A small-molecule ligand and the protein it binds are described below.
Small molecule (SMILES): COc1ccc(N(C(=O)Nc2ccccc2Cl)c2ccnc(N[C@@H](C)C(C)(C)O)n2)cc1

Binding-site contacts:
Ligand atom N35 contacts residue MET105 of chain 1.A at 3.0 Å (h-bond).
Ligand atom C34 contacts residue MET105 of chain 1.A at 3.8 Å (hydrophobic).
Ligand atom O18 contacts residue VAL34 of chain 1.A at 3.7 Å.
Ligand atom C8 contacts residue ALA47 of chain 1.A at 3.5 Å (hydrophobic).
Ligand atom C37 contacts residue ALA47 of chain 1.A at 3.7 Å (hydrophobic).
Ligand atom O13 contacts residue LEU100 of chain 1.A at 3.3 Å.
Ligand atom C7 contacts residue THR102 of chain 1.A at 3.9 Å.
Ligand atom C47 contacts residue ALA107 of chain 1.A at 3.3 Å (hydrophobic).
Ligand atom O18 contacts residue TYR31 of chain 1.A at 3.7 Å.
Ligand atom C23 contacts residue TYR31 of chain 1.A at 3.0 Å (hydrophobic).
Ligand atom CL28 contacts residue GLY27 of chain 1.A at 3.8 Å.
Ligand atom C24 contacts residue TYR31 of chain 1.A at 3.9 Å (hydrophobic).
Ligand atom C47 contacts residue MET105 of chain 1.A at 3.6 Å (hydrophobic).
Ligand atom C4 contacts residue THR102 of chain 1.A at 3.6 Å.
Ligand atom C5 contacts residue ALA47 of chain 1.A at 3.6 Å (hydrophobic).
Ligand atom C32 contacts residue ALA47 of chain 1.A at 3.7 Å (hydrophobic).
Ligand atom C8 contacts residue LEU100 of chain 1.A at 3.8 Å (hydrophobic).
Ligand atom C14 contacts residue THR102 of chain 1.A at 3.7 Å.
Ligand atom O13 contacts residue THR102 of chain 1.A at 3.9 Å.
Ligand atom C37 contacts residue HIS103 of chain 1.A at 3.3 Å.
Ligand atom C47 contacts residue ASP108 of chain 1.A at 3.7 Å.
Ligand atom C14 contacts residue LEU100 of chain 1.A at 3.8 Å (hydrophobic).
Ligand atom C25 contacts residue TYR31 of chain 1.A at 3.8 Å (hydrophobic).
Ligand atom C8 contacts residue LYS49 of chain 1.A at 3.7 Å.
Ligand atom C1 contacts residue VAL34 of chain 1.A at 3.8 Å (hydrophobic).
Ligand atom C26 contacts residue TYR31 of chain 1.A at 2.8 Å (hydrophobic).
Ligand atom C43 contacts residue MET105 of chain 1.A at 3.8 Å (hydrophobic).
Ligand atom N38 contacts residue MET105 of chain 1.A at 3.2 Å (h-bond).
Ligand atom C32 contacts residue LEU163 of chain 1.A at 3.8 Å (hydrophobic).
Ligand atom C20 contacts residue TYR31 of chain 1.A at 3.5 Å (hydrophobic).
Ligand atom C22 contacts residue TYR31 of chain 1.A at 3.2 Å (hydrophobic).
Ligand atom C8 contacts residue THR102 of chain 1.A at 3.7 Å.
Ligand atom CL28 contacts residue VAL34 of chain 1.A at 3.7 Å.
Ligand atom C14 contacts residue LEU71 of chain 1.A at 3.7 Å (hydrophobic).
Ligand atom CL28 contacts residue VAL26 of chain 1.A at 3.4 Å.
Ligand atom O13 contacts residue VAL101 of chain 1.A at 3.7 Å.
Ligand atom C32 contacts residue THR102 of chain 1.A at 3.8 Å.
Ligand atom C43 contacts residue VAL26 of chain 1.A at 3.2 Å (hydrophobic).
Ligand atom C37 contacts residue MET105 of chain 1.A at 3.8 Å (hydrophobic).
Ligand atom C3 contacts residue LEU163 of chain 1.A at 3.9 Å (hydrophobic).

Sequence of chain 1.A:
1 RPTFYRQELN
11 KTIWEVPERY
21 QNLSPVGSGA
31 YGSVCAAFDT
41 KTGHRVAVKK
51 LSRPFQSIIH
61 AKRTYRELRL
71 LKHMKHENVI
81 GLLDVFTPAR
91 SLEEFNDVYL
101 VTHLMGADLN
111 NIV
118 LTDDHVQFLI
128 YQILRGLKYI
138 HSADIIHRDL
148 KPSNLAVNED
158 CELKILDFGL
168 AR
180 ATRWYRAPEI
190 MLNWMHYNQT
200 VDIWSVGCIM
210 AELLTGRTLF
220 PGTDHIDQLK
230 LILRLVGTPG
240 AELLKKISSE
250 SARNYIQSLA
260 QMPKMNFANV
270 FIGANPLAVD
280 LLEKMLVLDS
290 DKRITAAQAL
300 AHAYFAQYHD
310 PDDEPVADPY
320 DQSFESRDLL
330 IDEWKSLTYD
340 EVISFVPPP